Sequence of chain 1.A:
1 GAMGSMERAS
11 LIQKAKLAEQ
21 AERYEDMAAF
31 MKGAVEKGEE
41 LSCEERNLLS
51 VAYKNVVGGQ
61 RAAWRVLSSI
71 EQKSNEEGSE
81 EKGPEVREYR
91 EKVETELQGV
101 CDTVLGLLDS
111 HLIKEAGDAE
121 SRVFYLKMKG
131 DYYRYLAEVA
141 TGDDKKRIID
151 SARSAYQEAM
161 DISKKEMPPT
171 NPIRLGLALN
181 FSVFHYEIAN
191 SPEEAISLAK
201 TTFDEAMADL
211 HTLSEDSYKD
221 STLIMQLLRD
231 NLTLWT

A protein and the small-molecule ligand that binds it are described below.
Small molecule (SMILES): CC(C)C[C@@H](CC(=O)N[C@@H](CCC(N)=O)C(=O)O)NC(=O)[C@H](CO)NC(=O)[C@H](C)NC(=O)[C@@H]1CCCN1C(=O)[C@H](CO)NC(=O)[C@H](COP(=O)(O)O)NC(=O)[C@H](Cc1cnc[nH]1)NC(=O)[C@H](C)N

Binding-site contacts:
Ligand atom CD2 contacts residue ASN231 of chain 1.A at 3.2 Å.
Ligand atom CD2 contacts residue ASP230 of chain 1.A at 3.6 Å.
Ligand atom CB contacts residue ASN231 of chain 1.A at 3.5 Å.
Ligand atom CB contacts residue SER50 of chain 1.A at 3.5 Å.
Ligand atom N contacts residue ASN47 of chain 1.A at 3.0 Å (h-bond).
Ligand atom CB contacts residue ASN231 of chain 1.A at 3.6 Å.
Ligand atom O3P contacts residue ARG134 of chain 1.A at 2.9 Å (salt-bridge).
Ligand atom CB contacts residue VAL51 of chain 1.A at 3.6 Å (hydrophobic).
Ligand atom O2P contacts residue ARG61 of chain 1.A at 2.9 Å (salt-bridge).
Ligand atom O2P contacts residue LYS54 of chain 1.A at 2.7 Å (salt-bridge).
Ligand atom CB contacts residue GLU187 of chain 1.A at 3.4 Å.
Ligand atom O contacts residue LEU179 of chain 1.A at 3.6 Å.
Ligand atom CA contacts residue ASN231 of chain 1.A at 3.6 Å.
Ligand atom O contacts residue PRO172 of chain 1.A at 3.0 Å.
Ligand atom CA contacts residue ASN180 of chain 1.A at 3.4 Å.
Ligand atom OG contacts residue ASN47 of chain 1.A at 3.4 Å.
Ligand atom O1P contacts residue ARG61 of chain 1.A at 3.0 Å (salt-bridge).
Ligand atom N contacts residue ASN231 of chain 1.A at 2.8 Å (h-bond).
Ligand atom CB contacts residue ASN180 of chain 1.A at 3.5 Å.
Ligand atom OG contacts residue ASN180 of chain 1.A at 3.4 Å (h-bond).
Ligand atom N contacts residue GLU187 of chain 1.A at 3.2 Å (salt-bridge).
Ligand atom CB contacts residue ASN180 of chain 1.A at 3.2 Å.
Ligand atom OG contacts residue LYS127 of chain 1.A at 3.2 Å (salt-bridge).
Ligand atom NE2 contacts residue GLU120 of chain 1.A at 3.3 Å.
Ligand atom O contacts residue PRO172 of chain 1.A at 3.5 Å.
Ligand atom OE1 contacts residue GLU120 of chain 1.A at 2.8 Å.
Ligand atom CA contacts residue ASN47 of chain 1.A at 3.6 Å.
Ligand atom CA contacts residue LEU179 of chain 1.A at 3.6 Å (hydrophobic).
Ligand atom N contacts residue LEU179 of chain 1.A at 3.5 Å.
Ligand atom N contacts residue ASN180 of chain 1.A at 2.8 Å (h-bond).
Ligand atom OE1 contacts residue ASN171 of chain 1.A at 2.9 Å (h-bond).
Ligand atom C contacts residue LEU179 of chain 1.A at 3.6 Å (hydrophobic).
Ligand atom O1P contacts residue ARG134 of chain 1.A at 2.8 Å (salt-bridge).
Ligand atom O contacts residue VAL183 of chain 1.A at 3.3 Å.
Ligand atom O contacts residue SER50 of chain 1.A at 3.5 Å (h-bond).
Ligand atom O contacts residue LYS54 of chain 1.A at 3.4 Å.
Ligand atom C contacts residue ASN180 of chain 1.A at 3.5 Å.
Ligand atom CD contacts residue GLU120 of chain 1.A at 3.2 Å.
Ligand atom O3P contacts residue TYR135 of chain 1.A at 2.6 Å (h-bond).
Ligand atom O contacts residue ASN231 of chain 1.A at 2.9 Å (h-bond).